Sequence of chain 1.A:
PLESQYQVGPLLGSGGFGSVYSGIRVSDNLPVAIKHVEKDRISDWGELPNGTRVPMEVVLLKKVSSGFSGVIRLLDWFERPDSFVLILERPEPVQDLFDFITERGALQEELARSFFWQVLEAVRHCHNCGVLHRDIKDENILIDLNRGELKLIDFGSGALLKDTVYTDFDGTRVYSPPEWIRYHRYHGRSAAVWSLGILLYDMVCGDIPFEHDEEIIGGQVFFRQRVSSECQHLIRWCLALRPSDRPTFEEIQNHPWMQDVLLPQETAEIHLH

Binding-site contacts:
Ligand atom NH2 contacts residue PHE131 of chain 1.A at 3.0 Å (h-bond).
Ligand atom CB contacts residue ASP203 of chain 1.A at 3.4 Å.
Ligand atom NE contacts residue THR135 of chain 1.A at 2.8 Å (h-bond).
Ligand atom NE2 contacts residue GLU244 of chain 1.A at 2.7 Å (salt-bridge).
Ligand atom O contacts residue ASP203 of chain 1.A at 3.6 Å (salt-bridge).
Ligand atom NH1 contacts residue GLY239 of chain 1.A at 3.5 Å (h-bond).
Ligand atom CE1 contacts residue GLU244 of chain 1.A at 3.6 Å.
Ligand atom OG contacts residue ASP168 of chain 1.A at 2.8 Å (salt-bridge).
Ligand atom NH1 contacts residue ASP129 of chain 1.A at 3.5 Å (salt-bridge).
Ligand atom CG contacts residue ASP240 of chain 1.A at 3.7 Å.
Ligand atom O contacts residue THR205 of chain 1.A at 3.4 Å.
Ligand atom O contacts residue LYS170 of chain 1.A at 2.6 Å (salt-bridge).
Ligand atom CB contacts residue ASP240 of chain 1.A at 3.6 Å.
Ligand atom NH2 contacts residue ASP132 of chain 1.A at 3.1 Å (salt-bridge).
Ligand atom CB contacts residue GLU172 of chain 1.A at 3.6 Å.
Ligand atom CG contacts residue VAL207 of chain 1.A at 3.6 Å (hydrophobic).
Ligand atom NH2 contacts residue ASP129 of chain 1.A at 2.6 Å (salt-bridge).
Ligand atom CA contacts residue GLY204 of chain 1.A at 3.6 Å.
Ligand atom O contacts residue GLU172 of chain 1.A at 3.3 Å (salt-bridge).
Ligand atom O contacts residue GLY204 of chain 1.A at 3.3 Å (h-bond).
Ligand atom O contacts residue PHE131 of chain 1.A at 3.4 Å.
Ligand atom NH2 contacts residue ASP171 of chain 1.A at 3.0 Å (salt-bridge).
Ligand atom CD contacts residue GLU172 of chain 1.A at 3.5 Å.
Ligand atom CG contacts residue GLU172 of chain 1.A at 3.5 Å.
Ligand atom CD contacts residue GLY239 of chain 1.A at 3.7 Å.
Ligand atom CD contacts residue THR135 of chain 1.A at 3.6 Å.
Ligand atom NH1 contacts residue ASP240 of chain 1.A at 3.0 Å (salt-bridge).
Ligand atom C contacts residue PHE131 of chain 1.A at 3.5 Å (hydrophobic).
Ligand atom CA contacts residue ASP240 of chain 1.A at 3.5 Å.
Ligand atom CB contacts residue THR205 of chain 1.A at 3.6 Å.
Ligand atom CZ contacts residue ASP129 of chain 1.A at 3.5 Å.
Ligand atom CD2 contacts residue GLU244 of chain 1.A at 3.6 Å.
Ligand atom N contacts residue GLU172 of chain 1.A at 3.1 Å (salt-bridge).
Ligand atom CZ contacts residue PHE131 of chain 1.A at 3.7 Å (hydrophobic).
Ligand atom CE1 contacts residue ILE241 of chain 1.A at 3.4 Å (hydrophobic).
Ligand atom NH1 contacts residue ASP235 of chain 1.A at 3.1 Å (salt-bridge).
Ligand atom NH1 contacts residue GLU172 of chain 1.A at 3.1 Å (salt-bridge).
Ligand atom NH2 contacts residue ILE134 of chain 1.A at 3.6 Å.
Ligand atom CG contacts residue PHE131 of chain 1.A at 3.6 Å (hydrophobic).
Ligand atom N contacts residue PHE131 of chain 1.A at 3.5 Å.

This small molecule binds to this protein.
Small molecule (SMILES): NCCCC[C@H](N)C(=O)N[C@@H](CCCN=C(N)N)C(=O)N[C@@H](CCCN=C(N)N)C(=O)N[C@@H](CCCN=C(N)N)C(=O)N[C@@H](Cc1cnc[nH]1)C(=O)N1CCC[C@H]1C(=O)N[C@H](C=O)CO